This protein binds this small molecule.
Small molecule (SMILES): Cc1cc(N)nc(CCc2cc(F)cc(CC[C@@H]3C[C@H](F)CN3C)c2)c1

Binding-site contacts:
Ligand atom C12 contacts residue GLU321 of chain 1.A at 3.9 Å.
Ligand atom N21 contacts residue HEM1 of chain 1.E at 2.9 Å (h-bond).
Ligand atom C04 contacts residue HEM1 of chain 1.E at 3.6 Å.
Ligand atom N02 contacts residue TYR317 of chain 1.A at 3.5 Å.
Ligand atom C07 contacts residue PHE313 of chain 1.A at 3.9 Å (hydrophobic).
Ligand atom C23 contacts residue PHE65 of chain 1.A at 3.6 Å (hydrophobic).
Ligand atom C07 contacts residue HEM1 of chain 1.E at 3.6 Å.
Ligand atom C08 contacts residue HEM1 of chain 1.E at 3.8 Å.
Ligand atom C22 contacts residue TYR435 of chain 1.A at 3.5 Å (hydrophobic).
Ligand atom N01 contacts residue GLU321 of chain 1.A at 2.8 Å (salt-bridge).
Ligand atom F13 contacts residue H4B1 of chain 1.F at 3.4 Å.
Ligand atom N02 contacts residue TRP316 of chain 1.A at 3.0 Å (h-bond).
Ligand atom C23 contacts residue VAL64 of chain 1.A at 3.6 Å (hydrophobic).
Ligand atom F13 contacts residue HEM1 of chain 1.E at 2.2 Å.
Ligand atom C09 contacts residue GLU321 of chain 1.A at 3.4 Å.
Ligand atom C06 contacts residue GLU321 of chain 1.A at 3.7 Å.
Ligand atom C02 contacts residue GLU321 of chain 1.A at 3.3 Å.
Ligand atom C25 contacts residue HEM1 of chain 1.E at 3.2 Å.
Ligand atom C03 contacts residue HEM1 of chain 1.E at 3.3 Å.
Ligand atom C21 contacts residue TYR435 of chain 1.A at 3.4 Å (hydrophobic).
Ligand atom C05 contacts residue VAL296 of chain 1.A at 3.7 Å (hydrophobic).
Ligand atom C13 contacts residue HEM1 of chain 1.E at 3.0 Å.
Ligand atom C03 contacts residue PRO294 of chain 1.A at 3.7 Å (hydrophobic).
Ligand atom F23 contacts residue PHE65 of chain 1.A at 3.8 Å.
Ligand atom N21 contacts residue TYR435 of chain 1.A at 3.3 Å.
Ligand atom C03 contacts residue TRP316 of chain 1.A at 3.9 Å (hydrophobic).
Ligand atom C07 contacts residue GLY315 of chain 1.A at 3.6 Å.
Ligand atom C22 contacts residue PHE65 of chain 1.A at 3.4 Å (hydrophobic).
Ligand atom C02 contacts residue TRP316 of chain 1.A at 3.9 Å (hydrophobic).
Ligand atom C08 contacts residue GLU321 of chain 1.A at 3.8 Å.
Ligand atom C12 contacts residue HEM1 of chain 1.E at 3.1 Å.
Ligand atom N01 contacts residue HEM1 of chain 1.E at 3.5 Å.
Ligand atom C24 contacts residue TRP407 of chain 1.A at 3.8 Å (hydrophobic).
Ligand atom C21 contacts residue HEM1 of chain 1.E at 3.3 Å.
Ligand atom C07 contacts residue PRO294 of chain 1.A at 3.7 Å (hydrophobic).
Ligand atom N02 contacts residue GLU321 of chain 1.A at 2.4 Å (salt-bridge).
Ligand atom N02 contacts residue MET318 of chain 1.A at 3.8 Å.
Ligand atom C02 contacts residue HEM1 of chain 1.E at 3.5 Å.
Ligand atom N02 contacts residue HEM1 of chain 1.E at 3.3 Å.
Ligand atom C06 contacts residue HEM1 of chain 1.E at 3.7 Å.

Sequence of chain 1.A:
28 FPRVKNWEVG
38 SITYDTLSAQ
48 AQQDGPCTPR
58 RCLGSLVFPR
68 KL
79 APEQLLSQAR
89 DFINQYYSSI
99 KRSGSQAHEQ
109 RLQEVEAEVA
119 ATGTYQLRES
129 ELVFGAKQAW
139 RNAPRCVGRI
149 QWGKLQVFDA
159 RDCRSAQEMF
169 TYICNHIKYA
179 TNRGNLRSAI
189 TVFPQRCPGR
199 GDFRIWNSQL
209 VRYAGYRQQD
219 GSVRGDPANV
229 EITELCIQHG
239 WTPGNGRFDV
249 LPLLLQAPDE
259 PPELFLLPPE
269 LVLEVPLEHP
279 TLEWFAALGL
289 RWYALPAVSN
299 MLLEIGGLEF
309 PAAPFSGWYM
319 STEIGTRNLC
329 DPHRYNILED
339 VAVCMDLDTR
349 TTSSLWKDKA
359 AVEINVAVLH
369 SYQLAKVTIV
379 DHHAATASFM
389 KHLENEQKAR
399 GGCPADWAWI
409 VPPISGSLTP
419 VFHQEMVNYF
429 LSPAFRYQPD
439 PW